Binding-site contacts:
Ligand atom O5 contacts residue ASN31 of chain 1.O at 2.4 Å (h-bond).
Ligand atom C4 contacts residue ASN31 of chain 1.O at 3.7 Å.
Ligand atom C3 contacts residue ASN31 of chain 1.O at 3.5 Å.
Ligand atom N2 contacts residue ASN31 of chain 1.O at 2.9 Å (h-bond).
Ligand atom C2 contacts residue ASN31 of chain 1.O at 2.1 Å.
Ligand atom C7 contacts residue ASN31 of chain 1.O at 4.2 Å.
Ligand atom C5 contacts residue ASN31 of chain 1.O at 3.6 Å.
Ligand atom O3 contacts residue ASN31 of chain 1.O at 4.4 Å.
Ligand atom C1 contacts residue ASN31 of chain 1.O at 1.4 Å.

Sequence of chain 1.O:
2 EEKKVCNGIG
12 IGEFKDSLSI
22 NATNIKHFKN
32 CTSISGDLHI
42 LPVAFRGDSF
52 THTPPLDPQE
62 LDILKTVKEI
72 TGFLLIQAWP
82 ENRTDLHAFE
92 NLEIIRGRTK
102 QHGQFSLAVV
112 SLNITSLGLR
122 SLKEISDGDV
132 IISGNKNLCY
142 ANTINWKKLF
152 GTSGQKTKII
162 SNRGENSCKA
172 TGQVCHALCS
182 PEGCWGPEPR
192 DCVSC

The small molecule below binds the protein below.
Small molecule (SMILES): CC(=O)N[C@@H]1[C@@H](O)[C@H](O)[C@@H](CO)O[C@H]1O